Binding-site contacts:
Ligand atom C3 contacts residue ASN152 of chain 1.A at 3.8 Å.
Ligand atom O5 contacts residue LYS169 of chain 1.A at 2.8 Å (salt-bridge).
Ligand atom O5 contacts residue ASN152 of chain 1.A at 2.4 Å (h-bond).
Ligand atom C2 contacts residue LYS169 of chain 1.A at 4.2 Å.
Ligand atom N2 contacts residue ASN152 of chain 1.A at 2.9 Å (h-bond).
Ligand atom C6 contacts residue LYS169 of chain 1.A at 3.6 Å.
Ligand atom C4 contacts residue LYS169 of chain 1.A at 4.3 Å.
Ligand atom O7 contacts residue ASN152 of chain 1.A at 3.9 Å.
Ligand atom C5 contacts residue ASN152 of chain 1.A at 3.7 Å.
Ligand atom C7 contacts residue ASN152 of chain 1.A at 3.6 Å.
Ligand atom O6 contacts residue LYS169 of chain 1.A at 2.6 Å (salt-bridge).
Ligand atom C1 contacts residue ASN152 of chain 1.A at 1.4 Å.
Ligand atom C4 contacts residue ASN152 of chain 1.A at 4.3 Å.
Ligand atom C5 contacts residue THR154 of chain 1.A at 4.5 Å.
Ligand atom C1 contacts residue LYS169 of chain 1.A at 3.7 Å.
Ligand atom C2 contacts residue ASN152 of chain 1.A at 2.5 Å.
Ligand atom C5 contacts residue LYS169 of chain 1.A at 3.7 Å.

This small molecule binds to this protein.
Small molecule (SMILES): CC(=O)N[C@@H]1[C@@H](O)[C@H](O)[C@@H](CO)O[C@H]1O

Sequence of chain 1.A:
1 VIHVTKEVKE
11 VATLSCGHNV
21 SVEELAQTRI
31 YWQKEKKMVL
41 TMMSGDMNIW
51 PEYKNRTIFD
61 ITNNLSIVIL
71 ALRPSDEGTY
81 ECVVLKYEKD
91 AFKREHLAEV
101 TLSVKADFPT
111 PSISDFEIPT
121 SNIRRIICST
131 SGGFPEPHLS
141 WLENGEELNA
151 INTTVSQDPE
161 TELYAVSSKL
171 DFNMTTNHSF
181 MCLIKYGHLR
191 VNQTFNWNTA